The protein below binds the small molecule below.
Small molecule (SMILES): CC(=O)N[C@@H]1[C@@H](O)[C@H](O)[C@@H](CO)O[C@H]1O

Binding-site contacts:
Ligand atom C4 contacts residue ASN179 of chain 1.C at 4.2 Å.
Ligand atom N2 contacts residue VAL307 of chain 1.C at 4.1 Å.
Ligand atom O5 contacts residue ASN179 of chain 1.C at 2.4 Å (h-bond).
Ligand atom C8 contacts residue GLU177 of chain 1.C at 4.5 Å.
Ligand atom C3 contacts residue ASN179 of chain 1.C at 3.8 Å.
Ligand atom C5 contacts residue ASN179 of chain 1.C at 3.6 Å.
Ligand atom N2 contacts residue ASN179 of chain 1.C at 2.9 Å (h-bond).
Ligand atom C8 contacts residue VAL307 of chain 1.C at 3.6 Å (hydrophobic).
Ligand atom C1 contacts residue GLU200 of chain 1.C at 4.3 Å.
Ligand atom O6 contacts residue GLU200 of chain 1.C at 3.3 Å (salt-bridge).
Ligand atom O5 contacts residue GLU200 of chain 1.C at 3.5 Å (salt-bridge).
Ligand atom O5 contacts residue THR181 of chain 1.C at 4.5 Å.
Ligand atom C6 contacts residue GLU200 of chain 1.C at 4.3 Å.
Ligand atom C1 contacts residue ASN305 of chain 1.C at 4.3 Å.
Ligand atom C7 contacts residue VAL307 of chain 1.C at 4.3 Å (hydrophobic).
Ligand atom C7 contacts residue ASN179 of chain 1.C at 3.4 Å.
Ligand atom C2 contacts residue ASN179 of chain 1.C at 2.5 Å.
Ligand atom O7 contacts residue ASN179 of chain 1.C at 3.6 Å (h-bond).
Ligand atom O6 contacts residue TYR198 of chain 1.C at 3.9 Å.
Ligand atom C1 contacts residue ASN179 of chain 1.C at 1.4 Å.

Sequence of chain 1.C:
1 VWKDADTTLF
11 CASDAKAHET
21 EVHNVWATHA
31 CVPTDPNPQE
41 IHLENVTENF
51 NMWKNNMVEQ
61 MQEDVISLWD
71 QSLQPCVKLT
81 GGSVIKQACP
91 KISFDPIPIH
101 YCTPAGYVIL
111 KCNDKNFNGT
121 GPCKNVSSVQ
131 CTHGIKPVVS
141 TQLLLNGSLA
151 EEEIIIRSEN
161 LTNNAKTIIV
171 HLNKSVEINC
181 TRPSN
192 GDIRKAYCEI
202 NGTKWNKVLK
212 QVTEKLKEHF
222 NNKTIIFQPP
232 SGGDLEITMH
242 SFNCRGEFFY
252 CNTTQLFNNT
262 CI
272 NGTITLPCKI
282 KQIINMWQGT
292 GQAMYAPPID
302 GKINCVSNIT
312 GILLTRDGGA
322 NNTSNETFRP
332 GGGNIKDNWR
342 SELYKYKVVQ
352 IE